The protein below binds the small molecule below.
Small molecule (SMILES): CC(C)c1c(C(=O)N(C)[C@H](C)c2ccccc2)nn(-c2ccc(F)cc2)c1CC[C@@H](O)C[C@@H](O)CC(=O)O

Sequence of chain 1.B:
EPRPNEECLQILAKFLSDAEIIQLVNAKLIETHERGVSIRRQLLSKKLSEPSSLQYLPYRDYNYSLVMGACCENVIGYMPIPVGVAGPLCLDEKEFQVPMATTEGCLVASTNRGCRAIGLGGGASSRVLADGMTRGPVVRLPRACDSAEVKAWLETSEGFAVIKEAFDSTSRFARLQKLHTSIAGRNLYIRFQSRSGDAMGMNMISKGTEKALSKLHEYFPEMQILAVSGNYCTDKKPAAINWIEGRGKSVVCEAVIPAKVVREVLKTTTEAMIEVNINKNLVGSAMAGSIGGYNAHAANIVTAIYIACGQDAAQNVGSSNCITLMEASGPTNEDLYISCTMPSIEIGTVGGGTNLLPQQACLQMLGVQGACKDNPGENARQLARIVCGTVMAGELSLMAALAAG

Sequence of chain 1.A:
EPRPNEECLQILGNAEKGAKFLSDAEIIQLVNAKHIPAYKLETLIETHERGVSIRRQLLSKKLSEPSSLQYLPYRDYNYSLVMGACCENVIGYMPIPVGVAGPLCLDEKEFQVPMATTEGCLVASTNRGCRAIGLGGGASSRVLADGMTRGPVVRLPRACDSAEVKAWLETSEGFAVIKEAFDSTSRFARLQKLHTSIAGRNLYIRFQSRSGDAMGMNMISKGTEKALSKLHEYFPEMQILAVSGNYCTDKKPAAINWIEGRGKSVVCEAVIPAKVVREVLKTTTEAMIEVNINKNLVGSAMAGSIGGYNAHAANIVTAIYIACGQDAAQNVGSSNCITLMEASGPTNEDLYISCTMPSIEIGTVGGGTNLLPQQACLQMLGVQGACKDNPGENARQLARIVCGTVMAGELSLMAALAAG

Binding-site contacts:
Ligand atom C29 contacts residue ALA130 of chain 1.A at 3.5 Å (hydrophobic).
Ligand atom C26 contacts residue ARG134 of chain 1.A at 3.7 Å.
Ligand atom O6 contacts residue SER250 of chain 1.B at 3.3 Å (h-bond).
Ligand atom N4 contacts residue LEU419 of chain 1.A at 3.5 Å.
Ligand atom O7 contacts residue ARG156 of chain 1.B at 3.4 Å (salt-bridge).
Ligand atom C36 contacts residue ALA317 of chain 1.A at 3.6 Å (hydrophobic).
Ligand atom O7 contacts residue LYS258 of chain 1.B at 3.1 Å (salt-bridge).
Ligand atom O7 contacts residue ASN252 of chain 1.B at 3.7 Å.
Ligand atom C30 contacts residue ARG156 of chain 1.B at 3.5 Å.
Ligand atom N3 contacts residue LEU419 of chain 1.A at 3.6 Å.
Ligand atom O7 contacts residue LYS301 of chain 1.A at 3.5 Å (salt-bridge).
Ligand atom C24 contacts residue ARG156 of chain 1.B at 3.6 Å.
Ligand atom C2 contacts residue LEU419 of chain 1.A at 3.6 Å (hydrophobic).
Ligand atom O4 contacts residue GLU125 of chain 1.A at 2.6 Å (salt-bridge).
Ligand atom C12 contacts residue CYS127 of chain 1.A at 3.7 Å (hydrophobic).
Ligand atom C20 contacts residue CYS127 of chain 1.A at 3.7 Å (hydrophobic).
Ligand atom O2 contacts residue SER131 of chain 1.A at 2.7 Å (h-bond).
Ligand atom F1 contacts residue SER227 of chain 1.B at 2.9 Å.
Ligand atom C11 contacts residue ASP256 of chain 1.B at 3.5 Å.
Ligand atom C13 contacts residue HIS318 of chain 1.A at 3.5 Å.
Ligand atom O6 contacts residue LYS301 of chain 1.A at 2.8 Å (salt-bridge).
Ligand atom O4 contacts residue LYS257 of chain 1.B at 2.9 Å (salt-bridge).
Ligand atom C12 contacts residue LEU128 of chain 1.A at 3.6 Å (hydrophobic).
Ligand atom C35 contacts residue ALA317 of chain 1.A at 3.3 Å (hydrophobic).
Ligand atom C29 contacts residue SER131 of chain 1.A at 3.5 Å.
Ligand atom C35 contacts residue LYS258 of chain 1.B at 3.7 Å.
Ligand atom O3 contacts residue ARG156 of chain 1.B at 3.0 Å (salt-bridge).
Ligand atom C9 contacts residue GLU125 of chain 1.A at 3.6 Å.
Ligand atom C36 contacts residue LYS258 of chain 1.B at 3.5 Å.
Ligand atom C10 contacts residue ASP256 of chain 1.B at 3.5 Å.
Ligand atom C7 contacts residue GLU125 of chain 1.A at 3.6 Å.
Ligand atom F1 contacts residue VAL249 of chain 1.B at 3.4 Å.
Ligand atom C36 contacts residue LYS301 of chain 1.A at 3.4 Å.
Ligand atom O7 contacts residue SER250 of chain 1.B at 2.6 Å (h-bond).
Ligand atom O4 contacts residue ASN321 of chain 1.A at 2.9 Å (h-bond).
Ligand atom F1 contacts residue ARG156 of chain 1.B at 3.3 Å.
Ligand atom C12 contacts residue GLY126 of chain 1.A at 3.7 Å.
Ligand atom C23 contacts residue SER131 of chain 1.A at 3.7 Å.
Ligand atom C36 contacts residue SER250 of chain 1.B at 3.3 Å.
Ligand atom O3 contacts residue ASP256 of chain 1.B at 2.7 Å (salt-bridge).